Sequence of chain 1.G:
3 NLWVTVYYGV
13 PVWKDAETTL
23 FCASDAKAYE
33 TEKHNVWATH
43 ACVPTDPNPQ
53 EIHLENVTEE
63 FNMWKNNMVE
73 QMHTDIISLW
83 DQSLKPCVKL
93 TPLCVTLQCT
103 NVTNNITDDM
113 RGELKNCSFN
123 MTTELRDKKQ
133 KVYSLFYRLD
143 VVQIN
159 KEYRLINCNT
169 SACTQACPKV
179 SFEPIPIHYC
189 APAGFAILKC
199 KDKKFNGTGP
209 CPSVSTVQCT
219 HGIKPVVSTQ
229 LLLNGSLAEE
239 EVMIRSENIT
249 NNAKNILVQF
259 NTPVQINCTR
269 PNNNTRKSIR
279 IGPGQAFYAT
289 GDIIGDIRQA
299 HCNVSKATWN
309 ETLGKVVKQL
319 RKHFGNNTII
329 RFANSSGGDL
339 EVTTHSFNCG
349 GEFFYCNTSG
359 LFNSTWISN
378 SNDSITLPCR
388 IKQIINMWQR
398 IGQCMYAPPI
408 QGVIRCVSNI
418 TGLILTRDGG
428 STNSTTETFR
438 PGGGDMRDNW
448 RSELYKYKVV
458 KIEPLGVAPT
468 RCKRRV

Binding-site contacts:
Ligand atom C6 contacts residue ASP380 of chain 1.G at 4.4 Å.
Ligand atom C5 contacts residue SER381 of chain 1.G at 4.4 Å.
Ligand atom C5 contacts residue ASN301 of chain 1.G at 3.7 Å.
Ligand atom C5 contacts residue THR383 of chain 1.G at 4.4 Å.
Ligand atom C8 contacts residue HIS299 of chain 1.G at 4.3 Å.
Ligand atom N2 contacts residue ASN301 of chain 1.G at 2.9 Å (h-bond).
Ligand atom C6 contacts residue SER381 of chain 1.G at 4.5 Å.
Ligand atom C3 contacts residue ASN301 of chain 1.G at 3.8 Å.
Ligand atom O5 contacts residue THR383 of chain 1.G at 4.1 Å.
Ligand atom O5 contacts residue ASN301 of chain 1.G at 2.4 Å (h-bond).
Ligand atom C1 contacts residue ASN301 of chain 1.G at 1.4 Å.
Ligand atom C6 contacts residue THR383 of chain 1.G at 4.2 Å.
Ligand atom O5 contacts residue SER381 of chain 1.G at 3.2 Å (h-bond).
Ligand atom C7 contacts residue HIS299 of chain 1.G at 3.9 Å.
Ligand atom O7 contacts residue ASN301 of chain 1.G at 2.8 Å (h-bond).
Ligand atom C1 contacts residue SER381 of chain 1.G at 3.8 Å.
Ligand atom O5 contacts residue ASP380 of chain 1.G at 4.0 Å.
Ligand atom C7 contacts residue ASN301 of chain 1.G at 3.0 Å.
Ligand atom C8 contacts residue ASN301 of chain 1.G at 3.8 Å.
Ligand atom O7 contacts residue HIS299 of chain 1.G at 2.8 Å (h-bond).
Ligand atom C4 contacts residue ASN301 of chain 1.G at 4.2 Å.
Ligand atom C8 contacts residue ARG412 of chain 1.G at 4.0 Å.
Ligand atom C2 contacts residue ASN301 of chain 1.G at 2.4 Å.

The protein below binds the small molecule below.
Small molecule (SMILES): CC(=O)N[C@@H]1[C@@H](O)[C@H](O)[C@@H](CO)O[C@H]1O